Sequence of chain 1.A:
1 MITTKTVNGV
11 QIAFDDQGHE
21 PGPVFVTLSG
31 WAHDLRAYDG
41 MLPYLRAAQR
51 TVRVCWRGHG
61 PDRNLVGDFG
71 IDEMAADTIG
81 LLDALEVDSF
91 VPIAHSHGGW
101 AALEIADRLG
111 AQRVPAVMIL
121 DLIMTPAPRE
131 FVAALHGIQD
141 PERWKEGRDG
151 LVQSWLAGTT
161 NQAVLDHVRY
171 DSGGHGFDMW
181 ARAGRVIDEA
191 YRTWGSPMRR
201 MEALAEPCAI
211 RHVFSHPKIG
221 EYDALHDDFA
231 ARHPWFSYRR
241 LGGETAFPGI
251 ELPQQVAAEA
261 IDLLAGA

This small molecule binds to this protein.
Small molecule (SMILES): CCCCCCCc1nc2ccccc2c(O)c1O

Binding-site contacts:
Ligand atom O18 contacts residue SER96 of chain 1.A at 2.2 Å (h-bond).
Ligand atom O19 contacts residue HIS97 of chain 1.A at 3.1 Å (h-bond).
Ligand atom C07 contacts residue TRP155 of chain 1.A at 3.2 Å (hydrophobic).
Ligand atom C14 contacts residue HIS33 of chain 1.A at 3.5 Å.
Ligand atom C03 contacts residue ALA183 of chain 1.A at 3.7 Å (hydrophobic).
Ligand atom C15 contacts residue HIS33 of chain 1.A at 3.6 Å.
Ligand atom C14 contacts residue PHE247 of chain 1.A at 3.8 Å (hydrophobic).
Ligand atom C09 contacts residue TRP155 of chain 1.A at 3.7 Å (hydrophobic).
Ligand atom C06 contacts residue TRP155 of chain 1.A at 3.4 Å (hydrophobic).
Ligand atom C02 contacts residue ILE187 of chain 1.A at 3.7 Å (hydrophobic).
Ligand atom O19 contacts residue TRP155 of chain 1.A at 3.6 Å.
Ligand atom C07 contacts residue HIS97 of chain 1.A at 3.3 Å.
Ligand atom C05 contacts residue TRP155 of chain 1.A at 3.7 Å (hydrophobic).
Ligand atom C03 contacts residue TRP180 of chain 1.A at 3.6 Å (hydrophobic).
Ligand atom C09 contacts residue SER96 of chain 1.A at 3.5 Å.
Ligand atom C03 contacts residue ILE138 of chain 1.A at 3.8 Å (hydrophobic).
Ligand atom C10 contacts residue SER96 of chain 1.A at 2.9 Å.
Ligand atom C12 contacts residue HIS33 of chain 1.A at 3.5 Å.
Ligand atom C04 contacts residue TRP31 of chain 1.A at 3.9 Å (hydrophobic).
Ligand atom C07 contacts residue SER96 of chain 1.A at 3.7 Å.
Ligand atom C13 contacts residue TRP155 of chain 1.A at 3.7 Å (hydrophobic).
Ligand atom C02 contacts residue LEU151 of chain 1.A at 3.4 Å (hydrophobic).
Ligand atom C13 contacts residue TRP31 of chain 1.A at 3.3 Å (hydrophobic).
Ligand atom C11 contacts residue HIS95 of chain 1.A at 3.3 Å.
Ligand atom C06 contacts residue HIS97 of chain 1.A at 3.7 Å.
Ligand atom C16 contacts residue SER172 of chain 1.A at 3.6 Å.
Ligand atom C10 contacts residue HIS97 of chain 1.A at 3.6 Å.
Ligand atom O19 contacts residue PHE131 of chain 1.A at 3.6 Å.
Ligand atom C01 contacts residue LEU151 of chain 1.A at 3.5 Å (hydrophobic).
Ligand atom C03 contacts residue ILE187 of chain 1.A at 3.9 Å (hydrophobic).
Ligand atom C12 contacts residue HIS95 of chain 1.A at 3.7 Å.
Ligand atom N08 contacts residue TRP155 of chain 1.A at 3.7 Å.
Ligand atom C04 contacts residue TRP180 of chain 1.A at 3.8 Å (hydrophobic).
Ligand atom C01 contacts residue ILE187 of chain 1.A at 3.9 Å (hydrophobic).
Ligand atom C12 contacts residue TRP31 of chain 1.A at 3.4 Å (hydrophobic).
Ligand atom C10 contacts residue TRP155 of chain 1.A at 3.4 Å (hydrophobic).
Ligand atom C11 contacts residue SER96 of chain 1.A at 3.5 Å.
Ligand atom C02 contacts residue ILE138 of chain 1.A at 3.5 Å (hydrophobic).
Ligand atom C12 contacts residue GLY30 of chain 1.A at 3.5 Å.
Ligand atom C15 contacts residue TRP31 of chain 1.A at 3.6 Å (hydrophobic).